Binding-site contacts:
Ligand atom C7 contacts residue ASN154 of chain 27.E at 3.3 Å.
Ligand atom O5 contacts residue ASN154 of chain 27.E at 2.4 Å (h-bond).
Ligand atom O5 contacts residue SER157 of chain 27.E at 4.0 Å.
Ligand atom C1 contacts residue SER157 of chain 27.E at 4.3 Å.
Ligand atom C1 contacts residue SER156 of chain 27.E at 4.0 Å.
Ligand atom C2 contacts residue ASN154 of chain 27.E at 2.5 Å.
Ligand atom C4 contacts residue ASN154 of chain 27.E at 4.2 Å.
Ligand atom C8 contacts residue ASN154 of chain 27.E at 3.7 Å.
Ligand atom C1 contacts residue ASN154 of chain 27.E at 1.4 Å.
Ligand atom N2 contacts residue ASN154 of chain 27.E at 2.8 Å (h-bond).
Ligand atom O7 contacts residue ASN154 of chain 27.E at 3.5 Å (h-bond).
Ligand atom C3 contacts residue ASN154 of chain 27.E at 3.8 Å.
Ligand atom C5 contacts residue ASN154 of chain 27.E at 3.6 Å.
Ligand atom O6 contacts residue SER157 of chain 27.E at 4.2 Å.

The protein below binds the small molecule below.
Small molecule (SMILES): CC(=O)N[C@@H]1[C@@H](O)[C@H](O)[C@@H](CO)O[C@H]1O

Sequence of chain 27.E:
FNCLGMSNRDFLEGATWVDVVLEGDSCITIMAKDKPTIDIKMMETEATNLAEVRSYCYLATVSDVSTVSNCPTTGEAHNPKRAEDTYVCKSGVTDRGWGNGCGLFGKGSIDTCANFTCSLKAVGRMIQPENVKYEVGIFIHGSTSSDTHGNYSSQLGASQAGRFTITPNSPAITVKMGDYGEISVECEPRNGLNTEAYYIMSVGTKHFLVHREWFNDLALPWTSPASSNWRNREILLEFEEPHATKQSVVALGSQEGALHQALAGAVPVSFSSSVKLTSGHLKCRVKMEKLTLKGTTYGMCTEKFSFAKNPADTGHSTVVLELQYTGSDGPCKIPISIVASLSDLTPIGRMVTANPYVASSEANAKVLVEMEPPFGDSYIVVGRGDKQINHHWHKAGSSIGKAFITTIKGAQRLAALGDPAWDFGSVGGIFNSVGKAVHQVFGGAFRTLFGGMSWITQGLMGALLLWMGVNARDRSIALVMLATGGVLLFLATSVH